Sequence of chain 1.C:
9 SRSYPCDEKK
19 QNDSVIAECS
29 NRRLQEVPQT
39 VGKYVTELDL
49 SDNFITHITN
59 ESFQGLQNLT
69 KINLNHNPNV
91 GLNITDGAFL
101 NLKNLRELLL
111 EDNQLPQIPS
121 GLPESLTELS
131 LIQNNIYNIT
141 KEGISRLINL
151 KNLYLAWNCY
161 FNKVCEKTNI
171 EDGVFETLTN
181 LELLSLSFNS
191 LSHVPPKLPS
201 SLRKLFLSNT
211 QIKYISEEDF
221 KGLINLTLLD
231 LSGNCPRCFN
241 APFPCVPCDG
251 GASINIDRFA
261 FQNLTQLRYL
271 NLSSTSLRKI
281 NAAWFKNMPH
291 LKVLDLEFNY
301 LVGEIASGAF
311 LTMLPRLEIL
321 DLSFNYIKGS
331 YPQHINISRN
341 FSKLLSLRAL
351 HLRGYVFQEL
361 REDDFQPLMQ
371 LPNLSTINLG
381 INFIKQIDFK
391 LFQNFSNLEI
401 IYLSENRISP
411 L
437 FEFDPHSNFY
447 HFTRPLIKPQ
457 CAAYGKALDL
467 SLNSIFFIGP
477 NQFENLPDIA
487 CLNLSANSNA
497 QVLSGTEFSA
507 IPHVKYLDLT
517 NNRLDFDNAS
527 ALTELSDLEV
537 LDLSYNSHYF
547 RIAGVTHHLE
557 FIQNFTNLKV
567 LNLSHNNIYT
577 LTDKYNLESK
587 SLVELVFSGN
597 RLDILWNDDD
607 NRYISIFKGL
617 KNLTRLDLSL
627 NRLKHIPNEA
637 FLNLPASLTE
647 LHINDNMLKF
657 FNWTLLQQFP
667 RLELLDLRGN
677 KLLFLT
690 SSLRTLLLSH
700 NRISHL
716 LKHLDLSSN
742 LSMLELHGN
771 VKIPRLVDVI

This small molecule binds to this protein.
Small molecule (SMILES): CC(=O)N[C@@H]1[C@@H](O)[C@H](O)[C@@H](CO)O[C@H]1O

Binding-site contacts:
Ligand atom C8 contacts residue LYS586 of chain 1.C at 3.3 Å.
Ligand atom C7 contacts residue SER587 of chain 1.C at 3.9 Å.
Ligand atom C2 contacts residue LYS586 of chain 1.C at 4.3 Å.
Ligand atom C5 contacts residue ASN618 of chain 1.C at 3.5 Å.
Ligand atom O5 contacts residue VAL589 of chain 1.C at 3.5 Å.
Ligand atom C1 contacts residue SER587 of chain 1.C at 4.3 Å.
Ligand atom O7 contacts residue THR562 of chain 1.C at 4.1 Å.
Ligand atom N2 contacts residue SER587 of chain 1.C at 4.2 Å.
Ligand atom C2 contacts residue ASN618 of chain 1.C at 2.5 Å.
Ligand atom C5 contacts residue VAL589 of chain 1.C at 4.3 Å (hydrophobic).
Ligand atom C1 contacts residue ASN618 of chain 1.C at 1.4 Å.
Ligand atom O5 contacts residue SER587 of chain 1.C at 4.3 Å.
Ligand atom O6 contacts residue LYS565 of chain 1.C at 4.2 Å.
Ligand atom C4 contacts residue ASN618 of chain 1.C at 4.1 Å.
Ligand atom N2 contacts residue LYS586 of chain 1.C at 3.5 Å (salt-bridge).
Ligand atom N2 contacts residue ASN618 of chain 1.C at 2.8 Å (h-bond).
Ligand atom C1 contacts residue VAL589 of chain 1.C at 4.4 Å (hydrophobic).
Ligand atom C7 contacts residue ASN618 of chain 1.C at 4.1 Å.
Ligand atom C3 contacts residue ASN618 of chain 1.C at 3.5 Å.
Ligand atom C2 contacts residue SER587 of chain 1.C at 4.3 Å.
Ligand atom O7 contacts residue SER587 of chain 1.C at 3.4 Å.
Ligand atom C7 contacts residue LYS586 of chain 1.C at 3.4 Å.
Ligand atom O6 contacts residue VAL589 of chain 1.C at 3.7 Å.
Ligand atom C6 contacts residue VAL589 of chain 1.C at 4.0 Å (hydrophobic).
Ligand atom O7 contacts residue LYS586 of chain 1.C at 4.0 Å.
Ligand atom O5 contacts residue ASN618 of chain 1.C at 2.5 Å (h-bond).